The protein below binds the small molecule below.
Small molecule (SMILES): Nc1ccn([C@H]2C[C@H](O)[C@@H](COP(=O)(O)O)O2)c(=O)n1

Sequence of chain 11.C:
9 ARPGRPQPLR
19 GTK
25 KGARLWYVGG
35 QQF

Sequence of chain 12.A:
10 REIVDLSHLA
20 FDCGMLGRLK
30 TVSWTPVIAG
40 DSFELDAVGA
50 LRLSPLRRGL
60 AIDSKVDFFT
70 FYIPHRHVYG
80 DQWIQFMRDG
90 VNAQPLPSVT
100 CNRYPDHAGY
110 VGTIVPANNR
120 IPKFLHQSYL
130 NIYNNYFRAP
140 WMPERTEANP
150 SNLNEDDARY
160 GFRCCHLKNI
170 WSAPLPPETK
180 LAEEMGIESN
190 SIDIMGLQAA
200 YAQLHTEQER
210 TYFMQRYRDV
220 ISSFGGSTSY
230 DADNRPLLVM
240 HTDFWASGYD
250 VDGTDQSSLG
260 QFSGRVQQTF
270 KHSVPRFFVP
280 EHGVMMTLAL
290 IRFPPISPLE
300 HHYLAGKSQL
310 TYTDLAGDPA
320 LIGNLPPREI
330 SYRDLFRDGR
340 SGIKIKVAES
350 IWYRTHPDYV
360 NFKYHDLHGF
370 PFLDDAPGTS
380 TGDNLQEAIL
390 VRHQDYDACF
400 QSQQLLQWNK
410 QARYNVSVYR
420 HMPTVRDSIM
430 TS

Binding-site contacts:
Ligand atom C1' contacts residue ASN414 of chain 12.A at 4.1 Å.
Ligand atom OP1 contacts residue ARG412 of chain 12.A at 3.8 Å.
Ligand atom OP1 contacts residue ARG18 of chain 11.C at 4.0 Å.
Ligand atom O3' contacts residue ARG412 of chain 12.A at 4.3 Å.
Ligand atom C3' contacts residue ASN414 of chain 12.A at 4.5 Å.
Ligand atom P contacts residue LYS21 of chain 11.C at 3.4 Å.
Ligand atom C4' contacts residue VAL47 of chain 12.A at 4.1 Å (hydrophobic).
Ligand atom O3' contacts residue VAL47 of chain 12.A at 3.1 Å.
Ligand atom OP1 contacts residue LYS21 of chain 11.C at 3.9 Å.
Ligand atom C3' contacts residue VAL47 of chain 12.A at 4.0 Å (hydrophobic).
Ligand atom P contacts residue ARG412 of chain 12.A at 2.7 Å.
Ligand atom C4' contacts residue ASN414 of chain 12.A at 3.0 Å.
Ligand atom OP2 contacts residue LYS21 of chain 11.C at 2.7 Å (salt-bridge).
Ligand atom OP2 contacts residue ARG412 of chain 12.A at 1.4 Å (salt-bridge).
Ligand atom O4' contacts residue ASN414 of chain 12.A at 2.9 Å (h-bond).
Ligand atom C4' contacts residue ARG412 of chain 12.A at 4.4 Å.
Ligand atom O5' contacts residue ARG412 of chain 12.A at 3.1 Å (salt-bridge).
Ligand atom C2' contacts residue VAL47 of chain 12.A at 4.3 Å (hydrophobic).
Ligand atom OP2 contacts residue ARG18 of chain 11.C at 3.7 Å.
Ligand atom C5' contacts residue ARG412 of chain 12.A at 3.0 Å.
Ligand atom C5' contacts residue ASN414 of chain 12.A at 3.3 Å.